Binding-site contacts:
Ligand atom F25 contacts residue GLY22 of chain 1.A at 3.0 Å.
Ligand atom F25 contacts residue GLY19 of chain 1.A at 3.2 Å.
Ligand atom O18 contacts residue LEU94 of chain 1.A at 2.6 Å (h-bond).
Ligand atom C24 contacts residue THR154 of chain 1.A at 3.6 Å.
Ligand atom N23 contacts residue GLU141 of chain 1.A at 3.4 Å (salt-bridge).
Ligand atom N23 contacts residue ASP155 of chain 1.A at 2.9 Å (salt-bridge).
Ligand atom N19 contacts residue ALA40 of chain 1.A at 3.2 Å.
Ligand atom C24 contacts residue GLU141 of chain 1.A at 2.8 Å.
Ligand atom C4 contacts residue GLY19 of chain 1.A at 3.8 Å.
Ligand atom C3 contacts residue GLY19 of chain 1.A at 3.8 Å.
Ligand atom C15 contacts residue PHE301 of chain 1.A at 3.4 Å (hydrophobic).
Ligand atom C14 contacts residue MET144 of chain 1.A at 3.5 Å (hydrophobic).
Ligand atom F25 contacts residue LYS18 of chain 1.A at 3.8 Å.
Ligand atom C2 contacts residue VAL24 of chain 1.A at 3.7 Å (hydrophobic).
Ligand atom C21 contacts residue ASP155 of chain 1.A at 3.5 Å.
Ligand atom F25 contacts residue LYS23 of chain 1.A at 3.4 Å.
Ligand atom C24 contacts residue ASP155 of chain 1.A at 3.4 Å.
Ligand atom C8 contacts residue MET144 of chain 1.A at 3.8 Å (hydrophobic).
Ligand atom O18 contacts residue ALA40 of chain 1.A at 3.7 Å.
Ligand atom F25 contacts residue VAL24 of chain 1.A at 3.5 Å.
Ligand atom O18 contacts residue GLU92 of chain 1.A at 3.4 Å (salt-bridge).
Ligand atom F25 contacts residue GLY17 of chain 1.A at 3.5 Å.
Ligand atom C17 contacts residue ALA40 of chain 1.A at 3.4 Å (hydrophobic).
Ligand atom C13 contacts residue MET144 of chain 1.A at 3.8 Å (hydrophobic).
Ligand atom C5 contacts residue LYS42 of chain 1.A at 3.3 Å.
Ligand atom C7 contacts residue MET144 of chain 1.A at 3.8 Å (hydrophobic).
Ligand atom N19 contacts residue GLU92 of chain 1.A at 3.0 Å (salt-bridge).
Ligand atom C6 contacts residue LYS42 of chain 1.A at 3.6 Å.
Ligand atom C17 contacts residue LEU94 of chain 1.A at 3.8 Å (hydrophobic).
Ligand atom C4 contacts residue LYS42 of chain 1.A at 3.9 Å.
Ligand atom C15 contacts residue MET144 of chain 1.A at 3.7 Å (hydrophobic).
Ligand atom C11 contacts residue LEU91 of chain 1.A at 3.6 Å (hydrophobic).
Ligand atom C22 contacts residue ASP155 of chain 1.A at 3.6 Å.
Ligand atom N23 contacts residue ASN142 of chain 1.A at 3.6 Å (h-bond).
Ligand atom O18 contacts residue TYR93 of chain 1.A at 3.5 Å.
Ligand atom N19 contacts residue LEU91 of chain 1.A at 3.5 Å.
Ligand atom N12 contacts residue LEU91 of chain 1.A at 3.7 Å.
Ligand atom C17 contacts residue GLU92 of chain 1.A at 3.6 Å.
Ligand atom C15 contacts residue LEU16 of chain 1.A at 3.9 Å (hydrophobic).
Ligand atom C14 contacts residue PHE301 of chain 1.A at 3.8 Å (hydrophobic).

Sequence of chain 1.A:
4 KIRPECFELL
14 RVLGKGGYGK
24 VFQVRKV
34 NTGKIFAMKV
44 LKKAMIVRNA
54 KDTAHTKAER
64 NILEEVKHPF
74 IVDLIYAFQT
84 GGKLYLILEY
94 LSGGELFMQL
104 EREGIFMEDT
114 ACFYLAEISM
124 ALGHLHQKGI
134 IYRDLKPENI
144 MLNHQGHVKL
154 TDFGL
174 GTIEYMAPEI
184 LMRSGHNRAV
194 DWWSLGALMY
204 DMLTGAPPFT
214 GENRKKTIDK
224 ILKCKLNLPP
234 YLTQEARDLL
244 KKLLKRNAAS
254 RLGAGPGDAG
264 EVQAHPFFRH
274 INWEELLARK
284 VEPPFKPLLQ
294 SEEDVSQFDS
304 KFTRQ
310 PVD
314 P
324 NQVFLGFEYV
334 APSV

This protein binds this small molecule.
Small molecule (SMILES): CNC[C@@H](Nc1ncnc2c(C(N)=O)cccc12)c1cccc(F)c1